The protein below binds the small molecule below.
Small molecule (SMILES): CC(=O)N[C@H]1CO[C@H](CO[C@@H]2O[C@@H](C)[C@@H](O)[C@@H](O)[C@@H]2O)[C@@H](O)[C@@H]1O

Sequence of chain 1.E:
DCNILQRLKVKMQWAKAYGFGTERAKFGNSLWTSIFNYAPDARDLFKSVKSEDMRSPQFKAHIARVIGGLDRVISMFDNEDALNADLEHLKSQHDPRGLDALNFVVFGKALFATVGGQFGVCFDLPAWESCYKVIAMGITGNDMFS

Sequence of chain 1.H:
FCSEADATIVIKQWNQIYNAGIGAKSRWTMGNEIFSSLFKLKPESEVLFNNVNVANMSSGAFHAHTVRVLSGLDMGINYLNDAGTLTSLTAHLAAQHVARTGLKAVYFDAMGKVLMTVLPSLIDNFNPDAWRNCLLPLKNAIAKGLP

Binding-site contacts:
Ligand atom O5 contacts residue ASP81 of chain 1.E at 4.0 Å.
Ligand atom N2 contacts residue ASN58 of chain 1.H at 2.9 Å (h-bond).
Ligand atom O5 contacts residue SER61 of chain 1.H at 4.3 Å.
Ligand atom O5 contacts residue SER60 of chain 1.H at 3.9 Å.
Ligand atom O5 contacts residue ASN58 of chain 1.H at 2.3 Å (h-bond).
Ligand atom C6 contacts residue SER60 of chain 1.H at 3.9 Å.
Ligand atom C1 contacts residue ASN58 of chain 1.H at 1.4 Å.
Ligand atom O5 contacts residue SER61 of chain 1.H at 4.1 Å.
Ligand atom C5 contacts residue SER60 of chain 1.H at 4.1 Å.
Ligand atom C1 contacts residue SER60 of chain 1.H at 3.6 Å.
Ligand atom O2 contacts residue ASP81 of chain 1.E at 3.9 Å.
Ligand atom O5 contacts residue GLY62 of chain 1.H at 4.2 Å.
Ligand atom C7 contacts residue ASN58 of chain 1.H at 3.5 Å.
Ligand atom C3 contacts residue ASN58 of chain 1.H at 3.8 Å.
Ligand atom C1 contacts residue ASP81 of chain 1.E at 3.5 Å.
Ligand atom C5 contacts residue ASN58 of chain 1.H at 3.6 Å.
Ligand atom C6 contacts residue ASN55 of chain 1.H at 4.3 Å.
Ligand atom C6 contacts residue SER61 of chain 1.H at 3.5 Å.
Ligand atom C6 contacts residue GLY62 of chain 1.H at 4.3 Å.
Ligand atom C4 contacts residue ASN58 of chain 1.H at 4.2 Å.
Ligand atom C2 contacts residue ASN58 of chain 1.H at 2.5 Å.
Ligand atom C2 contacts residue ASP81 of chain 1.E at 3.6 Å.
Ligand atom O7 contacts residue ASN58 of chain 1.H at 3.7 Å.